This protein binds this small molecule.
Small molecule (SMILES): OC[C@H]1O[C@H](O[C@H]2[C@H](O)[C@@H](O)[C@@H](O[C@H]3[C@H](O)[C@@H](O)[C@@H](O)O[C@@H]3CO)O[C@@H]2CO)[C@H](O)[C@@H](O)[C@@H]1O

Binding-site contacts:
Ligand atom O3 contacts residue ALA63 of chain 1.A at 3.5 Å.
Ligand atom O6 contacts residue TYR155 of chain 1.A at 3.0 Å (h-bond).
Ligand atom O3 contacts residue ARG66 of chain 1.A at 2.8 Å (salt-bridge).
Ligand atom C1 contacts residue TYR155 of chain 1.A at 3.6 Å (hydrophobic).
Ligand atom C6 contacts residue TYR155 of chain 1.A at 3.7 Å (hydrophobic).
Ligand atom C1 contacts residue TRP230 of chain 1.A at 3.7 Å (hydrophobic).
Ligand atom O2 contacts residue TRP62 of chain 1.A at 3.5 Å (h-bond).
Ligand atom C3 contacts residue ASP65 of chain 1.A at 3.5 Å.
Ligand atom O4 contacts residue GLU45 of chain 1.A at 3.7 Å.
Ligand atom O5 contacts residue TRP340 of chain 1.A at 3.1 Å.
Ligand atom O6 contacts residue GLU153 of chain 1.A at 2.7 Å (salt-bridge).
Ligand atom O2 contacts residue ARG66 of chain 1.A at 2.9 Å (salt-bridge).
Ligand atom C2 contacts residue GLU111 of chain 1.A at 3.5 Å.
Ligand atom O4 contacts residue GLU44 of chain 1.A at 3.4 Å (salt-bridge).
Ligand atom O6 contacts residue PRO154 of chain 1.A at 3.2 Å.
Ligand atom O6 contacts residue ARG344 of chain 1.A at 3.4 Å.
Ligand atom O3 contacts residue TYR341 of chain 1.A at 3.4 Å (h-bond).
Ligand atom C6 contacts residue GLU153 of chain 1.A at 3.4 Å.
Ligand atom C3 contacts residue TRP62 of chain 1.A at 3.6 Å (hydrophobic).
Ligand atom O2 contacts residue GLU111 of chain 1.A at 2.6 Å (salt-bridge).
Ligand atom C6 contacts residue ARG344 of chain 1.A at 3.6 Å.
Ligand atom O5 contacts residue TYR155 of chain 1.A at 3.3 Å.
Ligand atom O2 contacts residue LYS15 of chain 1.A at 2.9 Å (salt-bridge).
Ligand atom C1 contacts residue TRP340 of chain 1.A at 3.5 Å (hydrophobic).
Ligand atom O2 contacts residue ASP65 of chain 1.A at 2.7 Å (salt-bridge).
Ligand atom C4 contacts residue TYR341 of chain 1.A at 3.7 Å (hydrophobic).
Ligand atom O2 contacts residue TRP230 of chain 1.A at 3.8 Å.
Ligand atom C6 contacts residue TRP340 of chain 1.A at 3.6 Å (hydrophobic).
Ligand atom O3 contacts residue TRP62 of chain 1.A at 3.1 Å (h-bond).
Ligand atom O1 contacts residue LYS15 of chain 1.A at 3.1 Å (salt-bridge).
Ligand atom C1 contacts residue ASP14 of chain 1.A at 3.4 Å.
Ligand atom C2 contacts residue TRP230 of chain 1.A at 3.7 Å (hydrophobic).
Ligand atom O2 contacts residue ALA63 of chain 1.A at 3.4 Å.
Ligand atom C2 contacts residue ASP65 of chain 1.A at 3.4 Å.
Ligand atom O3 contacts residue GLU44 of chain 1.A at 2.7 Å (salt-bridge).
Ligand atom O3 contacts residue GLU45 of chain 1.A at 3.5 Å (salt-bridge).
Ligand atom C3 contacts residue GLU44 of chain 1.A at 3.1 Å.
Ligand atom O1 contacts residue ASP14 of chain 1.A at 2.8 Å (salt-bridge).
Ligand atom O3 contacts residue ASP65 of chain 1.A at 2.7 Å (salt-bridge).
Ligand atom C4 contacts residue TRP340 of chain 1.A at 3.7 Å (hydrophobic).

Sequence of chain 1.A:
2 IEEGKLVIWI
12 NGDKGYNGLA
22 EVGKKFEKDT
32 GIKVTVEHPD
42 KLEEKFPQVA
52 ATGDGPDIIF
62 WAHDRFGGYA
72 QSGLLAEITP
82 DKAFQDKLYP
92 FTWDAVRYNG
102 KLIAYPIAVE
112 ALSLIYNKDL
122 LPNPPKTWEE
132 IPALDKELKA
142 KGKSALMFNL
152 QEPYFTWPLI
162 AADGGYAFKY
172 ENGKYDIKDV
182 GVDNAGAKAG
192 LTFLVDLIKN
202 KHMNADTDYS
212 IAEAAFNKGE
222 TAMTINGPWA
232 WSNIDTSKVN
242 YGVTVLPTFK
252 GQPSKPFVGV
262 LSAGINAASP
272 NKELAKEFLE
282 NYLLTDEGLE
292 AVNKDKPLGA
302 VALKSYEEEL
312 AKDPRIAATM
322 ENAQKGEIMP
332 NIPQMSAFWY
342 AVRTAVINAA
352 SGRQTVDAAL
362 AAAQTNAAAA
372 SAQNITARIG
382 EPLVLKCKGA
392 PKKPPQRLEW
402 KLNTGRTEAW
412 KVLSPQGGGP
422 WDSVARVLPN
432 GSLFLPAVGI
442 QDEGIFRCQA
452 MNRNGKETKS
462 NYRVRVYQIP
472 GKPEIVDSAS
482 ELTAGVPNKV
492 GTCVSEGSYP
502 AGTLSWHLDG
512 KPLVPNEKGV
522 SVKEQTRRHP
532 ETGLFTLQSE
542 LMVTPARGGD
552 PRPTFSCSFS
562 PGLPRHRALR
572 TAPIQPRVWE